Sequence of chain 1.E:
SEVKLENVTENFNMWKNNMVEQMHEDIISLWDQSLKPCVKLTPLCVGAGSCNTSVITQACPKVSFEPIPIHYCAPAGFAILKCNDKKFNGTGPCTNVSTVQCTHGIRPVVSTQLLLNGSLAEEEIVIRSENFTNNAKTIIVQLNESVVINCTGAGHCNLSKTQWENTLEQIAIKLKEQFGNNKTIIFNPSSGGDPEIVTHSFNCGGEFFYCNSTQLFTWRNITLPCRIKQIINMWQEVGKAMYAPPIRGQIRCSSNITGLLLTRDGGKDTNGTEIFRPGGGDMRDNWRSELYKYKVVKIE

Binding-site contacts:
Ligand atom C2 contacts residue ASN92 of chain 1.E at 2.5 Å.
Ligand atom C6 contacts residue ASN92 of chain 1.E at 3.1 Å.
Ligand atom C4 contacts residue ASN92 of chain 1.E at 3.0 Å.
Ligand atom N2 contacts residue ASN92 of chain 1.E at 3.6 Å.
Ligand atom O4 contacts residue ASN92 of chain 1.E at 4.4 Å.
Ligand atom C7 contacts residue ASN92 of chain 1.E at 4.4 Å.
Ligand atom O3 contacts residue ASN92 of chain 1.E at 4.2 Å.
Ligand atom O7 contacts residue ASN92 of chain 1.E at 4.4 Å.
Ligand atom O6 contacts residue ASN92 of chain 1.E at 4.3 Å.
Ligand atom O6 contacts residue THR94 of chain 1.E at 3.4 Å (h-bond).
Ligand atom O6 contacts residue GLY95 of chain 1.E at 4.3 Å.
Ligand atom C3 contacts residue ASN92 of chain 1.E at 3.3 Å.
Ligand atom C6 contacts residue THR94 of chain 1.E at 2.9 Å.
Ligand atom C5 contacts residue ASN92 of chain 1.E at 3.0 Å.
Ligand atom O5 contacts residue ASN92 of chain 1.E at 2.4 Å (h-bond).
Ligand atom C1 contacts residue ASN92 of chain 1.E at 1.4 Å.
Ligand atom C5 contacts residue THR94 of chain 1.E at 4.3 Å.

A small-molecule ligand and the protein it binds are described below.
Small molecule (SMILES): CC(=O)N[C@@H]1[C@@H](O)[C@H](O)[C@@H](CO)O[C@H]1O